Binding-site contacts:
Ligand atom O10 contacts residue ARG94 of chain 1.A at 3.7 Å.
Ligand atom C10 contacts residue ARG94 of chain 1.A at 3.1 Å.
Ligand atom C11 contacts residue TYR120 of chain 1.A at 3.2 Å (hydrophobic).
Ligand atom C4 contacts residue THR98 of chain 1.A at 3.9 Å.
Ligand atom O1A contacts residue THR98 of chain 1.A at 2.7 Å (h-bond).
Ligand atom C8 contacts residue ARG99 of chain 1.A at 3.8 Å.
Ligand atom C5 contacts residue PHE46 of chain 1.A at 4.1 Å (hydrophobic).
Ligand atom C5 contacts residue GLN96 of chain 1.A at 3.4 Å.
Ligand atom C9 contacts residue ARG99 of chain 1.A at 3.3 Å.
Ligand atom C1 contacts residue GLN96 of chain 1.A at 3.9 Å.
Ligand atom C6 contacts residue GLN96 of chain 1.A at 3.5 Å.
Ligand atom C11 contacts residue ARG94 of chain 1.A at 3.4 Å.
Ligand atom O6 contacts residue THR98 of chain 1.A at 3.7 Å.
Ligand atom C4 contacts residue PHE46 of chain 1.A at 3.9 Å (hydrophobic).
Ligand atom C4 contacts residue GLN96 of chain 1.A at 3.3 Å.
Ligand atom O5 contacts residue PHE46 of chain 1.A at 3.8 Å.
Ligand atom O6 contacts residue THR45 of chain 1.A at 3.9 Å.
Ligand atom C10 contacts residue GLN96 of chain 1.A at 4.0 Å.
Ligand atom C2 contacts residue PHE46 of chain 1.A at 3.8 Å (hydrophobic).
Ligand atom C6 contacts residue THR45 of chain 1.A at 3.9 Å.
Ligand atom C4 contacts residue ARG94 of chain 1.A at 3.3 Å.
Ligand atom O6 contacts residue PHE46 of chain 1.A at 3.3 Å.
Ligand atom O5 contacts residue PHE46 of chain 1.A at 4.1 Å.
Ligand atom O1B contacts residue GLN96 of chain 1.A at 3.2 Å (h-bond).
Ligand atom O1 contacts residue PHE46 of chain 1.A at 3.9 Å.
Ligand atom C6 contacts residue THR98 of chain 1.A at 3.9 Å.
Ligand atom C9 contacts residue PHE97 of chain 1.A at 3.8 Å (hydrophobic).
Ligand atom O1B contacts residue THR98 of chain 1.A at 2.6 Å (h-bond).
Ligand atom O8 contacts residue ARG99 of chain 1.A at 2.8 Å (salt-bridge).
Ligand atom C5 contacts residue ARG94 of chain 1.A at 3.7 Å.
Ligand atom O1A contacts residue GLN96 of chain 1.A at 3.9 Å.
Ligand atom O7 contacts residue PHE46 of chain 1.A at 3.3 Å.
Ligand atom C1 contacts residue THR98 of chain 1.A at 3.4 Å.
Ligand atom O4 contacts residue GLN96 of chain 1.A at 4.1 Å.
Ligand atom O4 contacts residue ARG94 of chain 1.A at 2.6 Å (salt-bridge).
Ligand atom N5 contacts residue ARG94 of chain 1.A at 3.0 Å (salt-bridge).
Ligand atom C5 contacts residue THR98 of chain 1.A at 3.9 Å.
Ligand atom O1A contacts residue PHE97 of chain 1.A at 3.6 Å.
Ligand atom N5 contacts residue GLN96 of chain 1.A at 2.9 Å (h-bond).
Ligand atom O9 contacts residue ARG99 of chain 1.A at 3.2 Å (salt-bridge).

Sequence of chain 1.A:
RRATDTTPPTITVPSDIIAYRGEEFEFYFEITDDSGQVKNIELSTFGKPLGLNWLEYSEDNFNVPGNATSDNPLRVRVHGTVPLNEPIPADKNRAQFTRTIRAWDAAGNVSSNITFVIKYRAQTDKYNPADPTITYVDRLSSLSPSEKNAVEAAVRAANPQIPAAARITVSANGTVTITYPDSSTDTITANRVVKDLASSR

The small molecule below binds the protein below.
Small molecule (SMILES): CC(=O)N[C@@H]1[C@@H](O)[C@H](O[C@@H]2O[C@H](CO)[C@H](O)[C@H](O[C@]3(C(=O)O)C[C@H](O)[C@@H](NC(C)=O)[C@H]([C@H](O)[C@H](O)CO)O3)[C@H]2O)[C@@H](CO)O[C@H]1O